A protein and the small-molecule ligand that binds it are described below.
Small molecule (SMILES): O=P(O)(O)OC[C@@H](O)CO

Binding-site contacts:
Ligand atom P contacts residue GLY174 of chain 1.A at 3.8 Å.
Ligand atom O4P contacts residue GLY213 of chain 1.A at 3.6 Å.
Ligand atom P contacts residue GLY235 of chain 1.A at 3.7 Å.
Ligand atom O3P contacts residue SER214 of chain 1.A at 3.6 Å (h-bond).
Ligand atom C2 contacts residue GLU168 of chain 1.A at 2.5 Å.
Ligand atom O4P contacts residue SER214 of chain 1.A at 2.8 Å (h-bond).
Ligand atom O1P contacts residue ILE173 of chain 1.A at 3.8 Å.
Ligand atom O3 contacts residue G3P1 of chain 1.C at 1.1 Å.
Ligand atom O4P contacts residue GLY174 of chain 1.A at 2.7 Å (h-bond).
Ligand atom C1 contacts residue GLU168 of chain 1.A at 3.5 Å.
Ligand atom C2 contacts residue G3P1 of chain 1.C at 0.6 Å.
Ligand atom O3P contacts residue G3P1 of chain 1.C at 0.2 Å (h-bond).
Ligand atom P contacts residue SER214 of chain 1.A at 3.6 Å.
Ligand atom O2P contacts residue GLY174 of chain 1.A at 3.9 Å.
Ligand atom O3P contacts residue GLY236 of chain 1.A at 3.7 Å.
Ligand atom C3 contacts residue HIS96 of chain 1.A at 3.6 Å.
Ligand atom C1 contacts residue GLY235 of chain 1.A at 3.6 Å.
Ligand atom O3 contacts residue HIS96 of chain 1.A at 2.9 Å (h-bond).
Ligand atom O3P contacts residue VAL234 of chain 1.A at 3.9 Å.
Ligand atom O3 contacts residue LYS14 of chain 1.A at 3.1 Å.
Ligand atom O1P contacts residue G3P1 of chain 1.C at 0.2 Å (h-bond).
Ligand atom C1 contacts residue LEU233 of chain 1.A at 3.9 Å (hydrophobic).
Ligand atom C1 contacts residue G3P1 of chain 1.C at 0.7 Å.
Ligand atom C3 contacts residue GLU168 of chain 1.A at 1.4 Å.
Ligand atom O3 contacts residue GLU168 of chain 1.A at 3.6 Å.
Ligand atom O3 contacts residue ASN12 of chain 1.A at 3.8 Å.
Ligand atom C3 contacts residue LEU233 of chain 1.A at 3.4 Å (hydrophobic).
Ligand atom O2P contacts residue G3P1 of chain 1.C at 0.4 Å (h-bond).
Ligand atom P contacts residue G3P1 of chain 1.C at 0.4 Å.
Ligand atom O2P contacts residue GLY235 of chain 1.A at 3.5 Å.
Ligand atom O4P contacts residue ILE173 of chain 1.A at 3.5 Å.
Ligand atom O3P contacts residue GLY235 of chain 1.A at 2.8 Å (h-bond).
Ligand atom O1P contacts residue LYS14 of chain 1.A at 3.1 Å (salt-bridge).
Ligand atom C3 contacts residue G3P1 of chain 1.C at 0.6 Å.
Ligand atom C2 contacts residue HIS96 of chain 1.A at 3.5 Å.
Ligand atom O4P contacts residue G3P1 of chain 1.C at 0.1 Å (h-bond).
Ligand atom C1 contacts residue GLY213 of chain 1.A at 3.9 Å.
Ligand atom O1P contacts residue GLY235 of chain 1.A at 3.5 Å.
Ligand atom O2P contacts residue GLY236 of chain 1.A at 2.9 Å (h-bond).
Ligand atom O4P contacts residue ALA172 of chain 1.A at 3.5 Å (h-bond).

Sequence of chain 1.A:
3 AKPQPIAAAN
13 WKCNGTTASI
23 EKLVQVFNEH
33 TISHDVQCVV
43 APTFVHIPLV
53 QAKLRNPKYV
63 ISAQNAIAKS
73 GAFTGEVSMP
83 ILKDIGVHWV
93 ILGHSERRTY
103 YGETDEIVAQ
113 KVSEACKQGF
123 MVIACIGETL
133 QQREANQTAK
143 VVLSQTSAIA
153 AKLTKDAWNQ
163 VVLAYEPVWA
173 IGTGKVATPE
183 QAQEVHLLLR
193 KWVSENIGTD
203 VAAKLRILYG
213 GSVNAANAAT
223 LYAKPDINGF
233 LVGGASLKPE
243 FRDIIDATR